The small molecule below binds the protein below.
Small molecule (SMILES): CC(=O)N[C@H]1[C@H](O[C@H]2[C@H](O)[C@@H](NC(C)=O)CO[C@@H]2CO)O[C@H](CO)[C@@H](O)[C@@H]1O

Binding-site contacts:
Ligand atom C8 contacts residue HIS299 of chain 1.A at 3.2 Å.
Ligand atom O7 contacts residue ASN265 of chain 1.A at 4.5 Å.
Ligand atom O7 contacts residue ASN301 of chain 1.A at 2.8 Å (h-bond).
Ligand atom C2 contacts residue HIS299 of chain 1.A at 3.6 Å.
Ligand atom C1 contacts residue ASN301 of chain 1.A at 1.4 Å.
Ligand atom C3 contacts residue HIS299 of chain 1.A at 3.7 Å.
Ligand atom C1 contacts residue HIS299 of chain 1.A at 4.1 Å.
Ligand atom O6 contacts residue SER381 of chain 1.A at 3.3 Å (h-bond).
Ligand atom C4 contacts residue ASN301 of chain 1.A at 4.2 Å.
Ligand atom C8 contacts residue ASN301 of chain 1.A at 4.1 Å.
Ligand atom N2 contacts residue HIS299 of chain 1.A at 2.6 Å (h-bond).
Ligand atom C7 contacts residue THR267 of chain 1.A at 4.2 Å.
Ligand atom C1 contacts residue THR383 of chain 1.A at 3.8 Å.
Ligand atom O5 contacts residue ASN301 of chain 1.A at 2.4 Å (h-bond).
Ligand atom C6 contacts residue THR383 of chain 1.A at 4.5 Å.
Ligand atom C5 contacts residue ASN301 of chain 1.A at 3.6 Å.
Ligand atom C3 contacts residue ASN301 of chain 1.A at 3.7 Å.
Ligand atom N2 contacts residue ASN301 of chain 1.A at 2.7 Å (h-bond).
Ligand atom C2 contacts residue ASN301 of chain 1.A at 2.4 Å.
Ligand atom C7 contacts residue HIS299 of chain 1.A at 3.4 Å.
Ligand atom O3 contacts residue HIS299 of chain 1.A at 3.9 Å.
Ligand atom C8 contacts residue ASN379 of chain 1.A at 4.3 Å.
Ligand atom O5 contacts residue THR383 of chain 1.A at 3.8 Å.
Ligand atom C8 contacts residue THR267 of chain 1.A at 2.9 Å.
Ligand atom C7 contacts residue ASN301 of chain 1.A at 2.9 Å.
Ligand atom C8 contacts residue CYS266 of chain 1.A at 4.0 Å (hydrophobic).
Ligand atom C5 contacts residue THR383 of chain 1.A at 3.7 Å.

Sequence of chain 1.A:
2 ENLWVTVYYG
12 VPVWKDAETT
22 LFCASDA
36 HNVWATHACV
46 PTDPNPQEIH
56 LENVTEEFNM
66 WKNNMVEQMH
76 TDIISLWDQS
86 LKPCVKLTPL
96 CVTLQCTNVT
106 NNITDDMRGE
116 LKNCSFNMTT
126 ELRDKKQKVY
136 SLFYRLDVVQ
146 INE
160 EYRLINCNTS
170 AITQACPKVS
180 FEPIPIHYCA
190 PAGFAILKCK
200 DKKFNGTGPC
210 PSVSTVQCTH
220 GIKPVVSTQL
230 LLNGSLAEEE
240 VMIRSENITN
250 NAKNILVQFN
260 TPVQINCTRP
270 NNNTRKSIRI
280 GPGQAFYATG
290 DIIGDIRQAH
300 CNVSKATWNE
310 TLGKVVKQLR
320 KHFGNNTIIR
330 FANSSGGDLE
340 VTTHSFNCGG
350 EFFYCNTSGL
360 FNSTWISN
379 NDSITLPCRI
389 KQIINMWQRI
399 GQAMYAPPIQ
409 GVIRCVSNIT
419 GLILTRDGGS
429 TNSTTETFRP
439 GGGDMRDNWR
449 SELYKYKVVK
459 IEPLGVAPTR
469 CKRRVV